Binding-site contacts:
Ligand atom C contacts residue LYS40 of chain 1.A at 3.6 Å.
Ligand atom C1 contacts residue PHE39 of chain 1.A at 4.2 Å (hydrophobic).
Ligand atom C contacts residue PHE41 of chain 1.A at 3.4 Å (hydrophobic).
Ligand atom C5 contacts residue LYS40 of chain 1.A at 3.7 Å.
Ligand atom O2 contacts residue LYS40 of chain 1.A at 3.1 Å (salt-bridge).
Ligand atom C contacts residue PRO62 of chain 1.A at 3.9 Å (hydrophobic).
Ligand atom O1 contacts residue PHE39 of chain 1.A at 3.4 Å.
Ligand atom C1 contacts residue PRO62 of chain 1.A at 4.5 Å (hydrophobic).
Ligand atom C1 contacts residue LYS40 of chain 1.A at 3.3 Å.
Ligand atom C4 contacts residue PHE39 of chain 1.A at 4.0 Å (hydrophobic).
Ligand atom O1 contacts residue THR38 of chain 1.A at 3.7 Å.
Ligand atom C4 contacts residue LYS40 of chain 1.A at 3.7 Å.
Ligand atom O1 contacts residue LYS40 of chain 1.A at 2.9 Å (salt-bridge).
Ligand atom O2 contacts residue PHE39 of chain 1.A at 3.5 Å.
Ligand atom C5 contacts residue PHE39 of chain 1.A at 4.1 Å (hydrophobic).
Ligand atom C contacts residue PHE39 of chain 1.A at 4.2 Å (hydrophobic).
Ligand atom C2 contacts residue LYS40 of chain 1.A at 3.9 Å.
Ligand atom C3 contacts residue LYS40 of chain 1.A at 4.2 Å.
Ligand atom C2 contacts residue PRO62 of chain 1.A at 4.2 Å (hydrophobic).

A protein and the small-molecule ligand that binds it are described below.
Small molecule (SMILES): Cc1ccc(C(=O)O)o1

Sequence of chain 1.A:
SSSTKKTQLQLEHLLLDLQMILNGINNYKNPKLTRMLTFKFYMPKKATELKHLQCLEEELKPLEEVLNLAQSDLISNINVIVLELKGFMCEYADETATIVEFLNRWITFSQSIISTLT